Binding-site contacts:
Ligand atom C2 contacts residue ASN12 of chain 37.C at 3.2 Å.
Ligand atom C1 contacts residue ASN12 of chain 37.C at 2.2 Å.
Ligand atom N2 contacts residue ASN12 of chain 37.C at 3.8 Å.
Ligand atom O7 contacts residue ASN12 of chain 37.C at 3.7 Å.
Ligand atom O5 contacts residue ASN12 of chain 37.C at 2.7 Å (h-bond).
Ligand atom C5 contacts residue ASN12 of chain 37.C at 4.1 Å.
Ligand atom C7 contacts residue ASN12 of chain 37.C at 3.9 Å.

This protein binds this small molecule.
Small molecule (SMILES): CC(=O)N[C@H]1[C@H](O[C@H]2[C@H](O)[C@@H](NC(C)=O)CO[C@@H]2CO)O[C@H](CO)[C@@H](O)[C@@H]1O

Sequence of chain 37.C:
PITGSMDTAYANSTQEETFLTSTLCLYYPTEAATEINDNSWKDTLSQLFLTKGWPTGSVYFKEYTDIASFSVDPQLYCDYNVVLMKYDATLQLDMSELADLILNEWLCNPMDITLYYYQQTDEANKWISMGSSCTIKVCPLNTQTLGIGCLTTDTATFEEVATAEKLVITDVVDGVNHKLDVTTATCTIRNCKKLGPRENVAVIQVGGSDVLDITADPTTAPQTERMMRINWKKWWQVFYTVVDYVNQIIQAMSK